Binding-site contacts:
Ligand atom O6 contacts residue HIS31 of chain 1.C at 3.0 Å (h-bond).
Ligand atom C6 contacts residue THR30 of chain 1.C at 3.8 Å.
Ligand atom N2 contacts residue VAL332 of chain 1.C at 4.1 Å.
Ligand atom C5 contacts residue HIS31 of chain 1.C at 4.3 Å.
Ligand atom C5 contacts residue ASN28 of chain 1.C at 3.6 Å.
Ligand atom C4 contacts residue ASN28 of chain 1.C at 4.2 Å.
Ligand atom O5 contacts residue ASN28 of chain 1.C at 2.3 Å (h-bond).
Ligand atom O7 contacts residue ASP334 of chain 1.C at 4.2 Å.
Ligand atom C1 contacts residue HIS31 of chain 1.C at 4.2 Å.
Ligand atom C6 contacts residue HIS31 of chain 1.C at 4.2 Å.
Ligand atom O5 contacts residue HIS31 of chain 1.C at 3.4 Å.
Ligand atom O7 contacts residue ASN28 of chain 1.C at 4.5 Å.
Ligand atom C2 contacts residue ASN28 of chain 1.C at 2.5 Å.
Ligand atom C1 contacts residue THR30 of chain 1.C at 3.3 Å.
Ligand atom O5 contacts residue THR30 of chain 1.C at 3.3 Å (h-bond).
Ligand atom C8 contacts residue ASN28 of chain 1.C at 3.4 Å.
Ligand atom C1 contacts residue ASN28 of chain 1.C at 1.4 Å.
Ligand atom C5 contacts residue THR30 of chain 1.C at 3.3 Å.
Ligand atom O7 contacts residue VAL332 of chain 1.C at 3.8 Å.
Ligand atom N2 contacts residue ASN28 of chain 1.C at 3.1 Å (h-bond).
Ligand atom C7 contacts residue VAL332 of chain 1.C at 3.9 Å (hydrophobic).
Ligand atom C3 contacts residue ASN28 of chain 1.C at 3.8 Å.
Ligand atom C7 contacts residue ASN28 of chain 1.C at 3.5 Å.

Sequence of chain 1.C:
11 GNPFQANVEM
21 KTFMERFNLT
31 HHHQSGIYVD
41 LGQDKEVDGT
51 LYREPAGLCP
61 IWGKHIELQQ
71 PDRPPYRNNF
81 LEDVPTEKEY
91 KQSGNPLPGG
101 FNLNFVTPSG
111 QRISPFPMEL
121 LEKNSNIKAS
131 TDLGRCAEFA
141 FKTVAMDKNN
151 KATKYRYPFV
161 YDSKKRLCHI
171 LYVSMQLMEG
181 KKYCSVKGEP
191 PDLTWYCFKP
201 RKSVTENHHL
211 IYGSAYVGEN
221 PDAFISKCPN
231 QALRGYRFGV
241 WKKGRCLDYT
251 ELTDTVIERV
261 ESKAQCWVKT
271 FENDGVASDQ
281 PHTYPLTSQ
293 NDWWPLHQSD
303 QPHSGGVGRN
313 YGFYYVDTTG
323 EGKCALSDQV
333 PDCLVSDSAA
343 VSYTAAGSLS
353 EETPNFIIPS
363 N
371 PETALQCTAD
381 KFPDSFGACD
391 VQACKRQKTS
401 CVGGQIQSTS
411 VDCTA

A small-molecule ligand and the protein it binds are described below.
Small molecule (SMILES): CC(=O)N[C@@H]1[C@@H](O)[C@H](O)[C@@H](CO)O[C@H]1O